Binding-site contacts:
Ligand atom C5 contacts residue ASN167 of chain 1.C at 3.6 Å.
Ligand atom C6 contacts residue VAL144 of chain 1.C at 4.2 Å (hydrophobic).
Ligand atom C7 contacts residue ASN167 of chain 1.C at 3.5 Å.
Ligand atom O6 contacts residue VAL144 of chain 1.C at 4.2 Å.
Ligand atom O7 contacts residue THR168 of chain 1.C at 3.7 Å.
Ligand atom O5 contacts residue ASN167 of chain 1.C at 2.4 Å (h-bond).
Ligand atom C4 contacts residue ASN167 of chain 1.C at 4.2 Å.
Ligand atom C5 contacts residue ILE164 of chain 1.C at 4.2 Å (hydrophobic).
Ligand atom O7 contacts residue ASN167 of chain 1.C at 3.8 Å.
Ligand atom C8 contacts residue THR168 of chain 1.C at 3.7 Å.
Ligand atom C7 contacts residue THR168 of chain 1.C at 3.8 Å.
Ligand atom C3 contacts residue ASN167 of chain 1.C at 3.8 Å.
Ligand atom N2 contacts residue ASN167 of chain 1.C at 2.9 Å (h-bond).
Ligand atom N2 contacts residue THR168 of chain 1.C at 4.4 Å.
Ligand atom O4 contacts residue ILE164 of chain 1.C at 4.4 Å.
Ligand atom O5 contacts residue ARG162 of chain 1.C at 3.5 Å (salt-bridge).
Ligand atom O6 contacts residue ARG162 of chain 1.C at 2.3 Å (salt-bridge).
Ligand atom C5 contacts residue ARG162 of chain 1.C at 4.1 Å.
Ligand atom C6 contacts residue ILE164 of chain 1.C at 4.0 Å (hydrophobic).
Ligand atom C2 contacts residue ASN167 of chain 1.C at 2.4 Å.
Ligand atom C6 contacts residue ARG162 of chain 1.C at 3.5 Å.
Ligand atom C1 contacts residue ASN167 of chain 1.C at 1.4 Å.

This protein binds this small molecule.
Small molecule (SMILES): CC(=O)N[C@H]1[C@H](O[C@H]2[C@H](O)[C@@H](NC(C)=O)CO[C@@H]2CO)O[C@H](CO)[C@@H](O)[C@@H]1O

Sequence of chain 1.C:
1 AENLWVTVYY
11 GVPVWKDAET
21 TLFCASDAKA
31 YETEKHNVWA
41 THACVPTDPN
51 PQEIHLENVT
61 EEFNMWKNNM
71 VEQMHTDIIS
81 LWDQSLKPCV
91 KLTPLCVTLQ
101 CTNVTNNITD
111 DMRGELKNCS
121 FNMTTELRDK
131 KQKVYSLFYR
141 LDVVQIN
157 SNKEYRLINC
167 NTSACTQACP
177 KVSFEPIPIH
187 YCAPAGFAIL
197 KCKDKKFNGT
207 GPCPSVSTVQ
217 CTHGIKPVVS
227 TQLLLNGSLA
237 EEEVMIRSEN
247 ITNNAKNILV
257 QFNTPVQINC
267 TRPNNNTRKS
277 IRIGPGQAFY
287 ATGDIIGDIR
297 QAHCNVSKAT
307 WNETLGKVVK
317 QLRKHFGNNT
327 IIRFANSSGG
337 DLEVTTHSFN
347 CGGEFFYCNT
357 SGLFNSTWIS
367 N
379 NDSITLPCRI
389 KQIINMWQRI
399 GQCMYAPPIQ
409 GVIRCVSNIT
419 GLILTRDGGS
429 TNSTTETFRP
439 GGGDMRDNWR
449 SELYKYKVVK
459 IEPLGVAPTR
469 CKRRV